Binding-site contacts:
Ligand atom C32 contacts residue ARG134 of chain 1.A at 3.6 Å.
Ligand atom C1 contacts residue TRP7 of chain 1.A at 3.7 Å (hydrophobic).
Ligand atom C8 contacts residue ASP202 of chain 1.A at 3.6 Å.
Ligand atom C23 contacts residue CYS123 of chain 1.A at 3.3 Å (hydrophobic).
Ligand atom C17 contacts residue VAL53 of chain 1.A at 3.5 Å (hydrophobic).
Ligand atom C9 contacts residue ASP202 of chain 1.A at 3.5 Å.
Ligand atom N12 contacts residue THR120 of chain 1.A at 3.0 Å (h-bond).
Ligand atom C20 contacts residue GLU121 of chain 1.A at 3.3 Å.
Ligand atom C20 contacts residue ALA71 of chain 1.A at 3.3 Å (hydrophobic).
Ligand atom C13 contacts residue THR120 of chain 1.A at 3.7 Å.
Ligand atom N16 contacts residue PHE203 of chain 1.A at 3.7 Å.
Ligand atom C37 contacts residue VAL104 of chain 1.A at 3.6 Å (hydrophobic).
Ligand atom O25 contacts residue GLY126 of chain 1.A at 3.5 Å.
Ligand atom N18 contacts residue CYS201 of chain 1.A at 3.0 Å (h-bond).
Ligand atom N36 contacts residue LEU191 of chain 1.A at 3.5 Å.
Ligand atom C34 contacts residue LEU45 of chain 1.A at 3.7 Å (hydrophobic).
Ligand atom C14 contacts residue THR120 of chain 1.A at 3.4 Å.
Ligand atom C27 contacts residue GLY126 of chain 1.A at 3.6 Å.
Ligand atom N18 contacts residue VAL53 of chain 1.A at 3.7 Å.
Ligand atom C13 contacts residue CYS201 of chain 1.A at 3.4 Å (hydrophobic).
Ligand atom C10 contacts residue CYS201 of chain 1.A at 3.6 Å (hydrophobic).
Ligand atom C27 contacts residue CYS124 of chain 1.A at 3.4 Å (hydrophobic).
Ligand atom C8 contacts residue TRP7 of chain 1.A at 3.5 Å (hydrophobic).
Ligand atom C17 contacts residue CYS201 of chain 1.A at 3.2 Å (hydrophobic).
Ligand atom N21 contacts residue TYR122 of chain 1.A at 3.5 Å.
Ligand atom N21 contacts residue CYS123 of chain 1.A at 3.0 Å (h-bond).
Ligand atom C38 contacts residue VAL104 of chain 1.A at 3.3 Å (hydrophobic).
Ligand atom C20 contacts residue LEU191 of chain 1.A at 3.6 Å (hydrophobic).
Ligand atom C22 contacts residue LEU45 of chain 1.A at 3.7 Å (hydrophobic).
Ligand atom C26 contacts residue GLY126 of chain 1.A at 3.7 Å.
Ligand atom C15 contacts residue VAL53 of chain 1.A at 3.7 Å (hydrophobic).
Ligand atom C5 contacts residue ILE200 of chain 1.A at 3.4 Å (hydrophobic).
Ligand atom C35 contacts residue PHE203 of chain 1.A at 3.7 Å (hydrophobic).
Ligand atom C15 contacts residue LEU191 of chain 1.A at 3.5 Å (hydrophobic).
Ligand atom C19 contacts residue LEU191 of chain 1.A at 3.2 Å (hydrophobic).
Ligand atom C3 contacts residue TRP7 of chain 1.A at 3.7 Å (hydrophobic).
Ligand atom C4 contacts residue LEU94 of chain 1.A at 3.7 Å (hydrophobic).
Ligand atom C37 contacts residue CYS201 of chain 1.A at 3.5 Å (hydrophobic).
Ligand atom C7 contacts residue LEU94 of chain 1.A at 3.7 Å (hydrophobic).
Ligand atom C23 contacts residue LEU45 of chain 1.A at 3.7 Å (hydrophobic).

The small molecule below binds the protein below.
Small molecule (SMILES): Cn1cc(-c2ccc(CNc3cc(-c4cnc5cc(OCCCN6CCCC6)ccn45)ncn3)cc2)cn1

Sequence of chain 1.A:
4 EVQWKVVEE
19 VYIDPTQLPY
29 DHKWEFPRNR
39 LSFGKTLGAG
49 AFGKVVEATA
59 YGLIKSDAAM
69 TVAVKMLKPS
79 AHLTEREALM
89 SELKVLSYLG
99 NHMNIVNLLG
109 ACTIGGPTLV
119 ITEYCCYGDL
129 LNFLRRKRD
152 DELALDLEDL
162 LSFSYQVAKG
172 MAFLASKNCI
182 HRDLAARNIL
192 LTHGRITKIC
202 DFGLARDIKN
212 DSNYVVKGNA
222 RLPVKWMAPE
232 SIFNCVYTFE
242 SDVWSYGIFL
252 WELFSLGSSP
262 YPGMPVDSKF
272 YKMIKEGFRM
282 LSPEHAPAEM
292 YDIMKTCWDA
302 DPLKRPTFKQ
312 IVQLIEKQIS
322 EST